Binding-site contacts:
Ligand atom O6 contacts residue ASP23 of chain 1.A at 3.4 Å.
Ligand atom O6 contacts residue ASN35 of chain 1.A at 3.5 Å (h-bond).
Ligand atom O5 contacts residue ASP23 of chain 1.A at 3.7 Å.
Ligand atom C5 contacts residue ASP23 of chain 1.A at 4.0 Å.
Ligand atom C3 contacts residue ASN35 of chain 1.A at 4.3 Å.
Ligand atom C2 contacts residue ASN35 of chain 1.A at 3.6 Å.
Ligand atom C5 contacts residue ASN35 of chain 1.A at 2.5 Å.
Ligand atom C6 contacts residue ASP23 of chain 1.A at 4.0 Å.
Ligand atom C4 contacts residue ASN35 of chain 1.A at 3.8 Å.
Ligand atom O5 contacts residue ASN35 of chain 1.A at 1.4 Å (h-bond).
Ligand atom O1 contacts residue ASN35 of chain 1.A at 2.7 Å (h-bond).
Ligand atom C1 contacts residue ASN35 of chain 1.A at 2.4 Å.
Ligand atom C6 contacts residue ASN35 of chain 1.A at 2.8 Å.

The protein below binds the small molecule below.
Small molecule (SMILES): CC(=O)N[C@@H]1[C@@H](O)[C@H](O)[C@@H](CO)O[C@H]1O

Sequence of chain 1.A:
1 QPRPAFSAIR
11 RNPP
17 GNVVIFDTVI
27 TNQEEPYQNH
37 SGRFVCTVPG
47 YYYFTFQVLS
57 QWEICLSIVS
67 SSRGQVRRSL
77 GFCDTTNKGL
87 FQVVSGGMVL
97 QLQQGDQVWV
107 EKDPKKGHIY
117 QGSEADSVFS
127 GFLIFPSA